A protein and the small-molecule ligand that binds it are described below.
Small molecule (SMILES): N[C@@H](Cc1ccc(O)cc1)C(=O)O

Binding-site contacts:
Ligand atom CD1 contacts residue HIS332 of chain 1.B at 3.8 Å.
Ligand atom CA contacts residue ASN337 of chain 1.B at 3.8 Å.
Ligand atom CZ contacts residue HIS336 of chain 1.B at 3.4 Å.
Ligand atom CG contacts residue VAL363 of chain 1.B at 4.2 Å (hydrophobic).
Ligand atom CD2 contacts residue HIS336 of chain 1.B at 3.5 Å.
Ligand atom CE2 contacts residue SER362 of chain 1.B at 3.8 Å.
Ligand atom O contacts residue TYR271 of chain 1.B at 4.0 Å.
Ligand atom CB contacts residue ASN333 of chain 1.B at 3.4 Å.
Ligand atom CE2 contacts residue HIS336 of chain 1.B at 3.3 Å.
Ligand atom N contacts residue ASN337 of chain 1.B at 3.0 Å (h-bond).
Ligand atom C contacts residue ASN337 of chain 1.B at 3.8 Å.
Ligand atom CE1 contacts residue VAL363 of chain 1.B at 3.7 Å (hydrophobic).
Ligand atom CG contacts residue HIS336 of chain 1.B at 3.7 Å.
Ligand atom C contacts residue ASN333 of chain 1.B at 4.1 Å.
Ligand atom CE1 contacts residue HIS336 of chain 1.B at 3.5 Å.
Ligand atom OH contacts residue VAL363 of chain 1.B at 3.7 Å.
Ligand atom CA contacts residue SER361 of chain 1.B at 4.2 Å.
Ligand atom CB contacts residue HIS336 of chain 1.B at 4.0 Å.
Ligand atom OH contacts residue HIS71 of chain 1.B at 3.1 Å.
Ligand atom CE2 contacts residue ALA366 of chain 1.B at 3.9 Å (hydrophobic).
Ligand atom CD2 contacts residue SER361 of chain 1.B at 3.6 Å.
Ligand atom CD1 contacts residue ASN333 of chain 1.B at 3.5 Å.
Ligand atom CE2 contacts residue VAL363 of chain 1.B at 3.5 Å (hydrophobic).
Ligand atom OXT contacts residue ASN337 of chain 1.B at 3.0 Å (h-bond).
Ligand atom CD2 contacts residue VAL363 of chain 1.B at 4.0 Å (hydrophobic).
Ligand atom OH contacts residue HIS98 of chain 1.B at 4.1 Å.
Ligand atom CE1 contacts residue HIS98 of chain 1.B at 4.0 Å.
Ligand atom CE2 contacts residue SER361 of chain 1.B at 4.2 Å.
Ligand atom CD1 contacts residue HIS336 of chain 1.B at 3.7 Å.
Ligand atom CD1 contacts residue VAL363 of chain 1.B at 4.0 Å (hydrophobic).
Ligand atom CZ contacts residue VAL363 of chain 1.B at 3.5 Å (hydrophobic).
Ligand atom OH contacts residue HIS336 of chain 1.B at 3.4 Å.
Ligand atom N contacts residue SER361 of chain 1.B at 3.0 Å (h-bond).
Ligand atom OH contacts residue ALA366 of chain 1.B at 3.7 Å.
Ligand atom CD2 contacts residue SER362 of chain 1.B at 4.1 Å.
Ligand atom O contacts residue ASN333 of chain 1.B at 3.5 Å.
Ligand atom CE1 contacts residue HIS332 of chain 1.B at 3.6 Å.
Ligand atom CD2 contacts residue MET360 of chain 1.B at 3.6 Å (hydrophobic).
Ligand atom CB contacts residue ASN337 of chain 1.B at 3.7 Å.
Ligand atom CE2 contacts residue MET360 of chain 1.B at 3.5 Å (hydrophobic).

Sequence of chain 1.B:
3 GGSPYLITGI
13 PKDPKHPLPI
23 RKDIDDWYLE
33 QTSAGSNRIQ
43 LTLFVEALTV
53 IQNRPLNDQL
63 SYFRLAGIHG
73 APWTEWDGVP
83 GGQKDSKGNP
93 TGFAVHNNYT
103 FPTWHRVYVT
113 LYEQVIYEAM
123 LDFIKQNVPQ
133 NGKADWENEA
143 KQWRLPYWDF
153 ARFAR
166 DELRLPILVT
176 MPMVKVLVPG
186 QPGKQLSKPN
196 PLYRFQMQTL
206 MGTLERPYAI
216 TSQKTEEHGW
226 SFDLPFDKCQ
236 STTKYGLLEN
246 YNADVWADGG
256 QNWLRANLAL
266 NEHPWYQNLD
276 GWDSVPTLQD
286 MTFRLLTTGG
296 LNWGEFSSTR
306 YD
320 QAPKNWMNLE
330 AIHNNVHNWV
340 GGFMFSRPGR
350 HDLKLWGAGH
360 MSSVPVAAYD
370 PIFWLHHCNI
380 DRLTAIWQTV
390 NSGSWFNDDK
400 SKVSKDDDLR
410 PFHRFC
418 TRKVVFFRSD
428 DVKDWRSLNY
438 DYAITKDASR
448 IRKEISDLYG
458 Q